This small molecule binds to this protein.
Small molecule (SMILES): CNc1cc(Nc2cccn(-c3ncccc3F)c2=O)nc2c(C(=O)N[C@@H]3C[C@@H]3F)cnn12

Sequence of chain 1.C:
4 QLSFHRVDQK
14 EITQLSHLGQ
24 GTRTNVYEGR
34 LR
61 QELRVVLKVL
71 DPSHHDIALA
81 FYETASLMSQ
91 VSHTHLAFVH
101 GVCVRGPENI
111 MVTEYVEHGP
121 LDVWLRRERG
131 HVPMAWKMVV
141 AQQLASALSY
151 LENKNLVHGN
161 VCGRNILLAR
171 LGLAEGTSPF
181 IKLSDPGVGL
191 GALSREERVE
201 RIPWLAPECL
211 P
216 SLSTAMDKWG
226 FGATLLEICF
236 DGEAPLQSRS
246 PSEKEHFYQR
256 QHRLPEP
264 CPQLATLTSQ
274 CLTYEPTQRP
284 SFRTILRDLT

Binding-site contacts:
Ligand atom C18 contacts residue TYR115 of chain 1.C at 3.5 Å (hydrophobic).
Ligand atom C12 contacts residue LEU21 of chain 1.C at 3.5 Å (hydrophobic).
Ligand atom F31 contacts residue ARG164 of chain 1.C at 3.4 Å.
Ligand atom N6 contacts residue GLY22 of chain 1.C at 3.4 Å.
Ligand atom C25 contacts residue LYS68 of chain 1.C at 3.7 Å.
Ligand atom O26 contacts residue LEU167 of chain 1.C at 3.5 Å.
Ligand atom C21 contacts residue LEU167 of chain 1.C at 3.5 Å (hydrophobic).
Ligand atom O26 contacts residue LYS68 of chain 1.C at 2.9 Å (salt-bridge).
Ligand atom N17 contacts residue VAL116 of chain 1.C at 2.8 Å (h-bond).
Ligand atom C2 contacts residue ARG164 of chain 1.C at 3.4 Å.
Ligand atom N6 contacts residue LEU21 of chain 1.C at 3.7 Å.
Ligand atom C3 contacts residue ARG164 of chain 1.C at 3.4 Å.
Ligand atom N13 contacts residue LEU21 of chain 1.C at 3.8 Å.
Ligand atom C29 contacts residue ASN165 of chain 1.C at 3.3 Å.
Ligand atom C18 contacts residue GLU117 of chain 1.C at 3.4 Å.
Ligand atom C29 contacts residue SER184 of chain 1.C at 3.4 Å.
Ligand atom C23 contacts residue LEU167 of chain 1.C at 3.8 Å (hydrophobic).
Ligand atom C9 contacts residue GLN23 of chain 1.C at 3.3 Å.
Ligand atom F1 contacts residue ARG164 of chain 1.C at 3.2 Å.
Ligand atom N20 contacts residue VAL116 of chain 1.C at 3.1 Å (h-bond).
Ligand atom F31 contacts residue PRO120 of chain 1.C at 3.4 Å.
Ligand atom O26 contacts residue SER184 of chain 1.C at 3.5 Å (h-bond).
Ligand atom N17 contacts residue TYR115 of chain 1.C at 3.7 Å.
Ligand atom N20 contacts residue VAL66 of chain 1.C at 3.7 Å.
Ligand atom O33 contacts residue LEU21 of chain 1.C at 3.2 Å (h-bond).
Ligand atom C18 contacts residue VAL116 of chain 1.C at 3.2 Å (hydrophobic).
Ligand atom C22 contacts residue LEU167 of chain 1.C at 3.5 Å (hydrophobic).
Ligand atom C16 contacts residue VAL116 of chain 1.C at 3.7 Å (hydrophobic).
Ligand atom N13 contacts residue PRO120 of chain 1.C at 3.7 Å.
Ligand atom N8 contacts residue LEU21 of chain 1.C at 3.4 Å (h-bond).
Ligand atom F1 contacts residue PRO120 of chain 1.C at 3.8 Å.
Ligand atom C14 contacts residue PRO120 of chain 1.C at 3.7 Å (hydrophobic).
Ligand atom C32 contacts residue LEU21 of chain 1.C at 3.1 Å (hydrophobic).
Ligand atom C18 contacts residue GLY119 of chain 1.C at 3.8 Å.
Ligand atom C21 contacts residue GLU114 of chain 1.C at 3.4 Å.
Ligand atom C9 contacts residue GLY22 of chain 1.C at 3.8 Å.
Ligand atom C25 contacts residue LEU167 of chain 1.C at 3.7 Å (hydrophobic).
Ligand atom F1 contacts residue VAL123 of chain 1.C at 2.9 Å.
Ligand atom C28 contacts residue LYS68 of chain 1.C at 3.4 Å.
Ligand atom C10 contacts residue GLN23 of chain 1.C at 3.8 Å.